Sequence of chain 1.A:
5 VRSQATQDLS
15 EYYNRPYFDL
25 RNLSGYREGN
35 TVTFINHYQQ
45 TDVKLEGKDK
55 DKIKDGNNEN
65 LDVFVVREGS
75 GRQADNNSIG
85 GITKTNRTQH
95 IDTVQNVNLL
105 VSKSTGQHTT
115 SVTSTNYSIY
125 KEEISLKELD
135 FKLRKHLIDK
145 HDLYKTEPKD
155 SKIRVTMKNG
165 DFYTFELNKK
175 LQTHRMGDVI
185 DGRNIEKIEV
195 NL

Binding-site contacts:
Ligand atom C8 contacts residue ARG179 of chain 1.A at 3.9 Å.
Ligand atom O3 contacts residue LYS173 of chain 1.A at 3.5 Å (salt-bridge).
Ligand atom C4 contacts residue GLU170 of chain 1.A at 4.0 Å.
Ligand atom C9 contacts residue TYR167 of chain 1.A at 3.9 Å (hydrophobic).
Ligand atom O5 contacts residue GLN176 of chain 1.A at 3.7 Å.
Ligand atom C7 contacts residue TYR167 of chain 1.A at 3.7 Å (hydrophobic).
Ligand atom C6 contacts residue PHE166 of chain 1.A at 3.6 Å (hydrophobic).
Ligand atom C9 contacts residue ASP182 of chain 1.A at 3.4 Å.
Ligand atom C9 contacts residue LEU130 of chain 1.A at 3.9 Å (hydrophobic).
Ligand atom O6 contacts residue ARG179 of chain 1.A at 3.6 Å.
Ligand atom O1B contacts residue PHE166 of chain 1.A at 3.4 Å.
Ligand atom O1A contacts residue ARG179 of chain 1.A at 3.5 Å (salt-bridge).
Ligand atom C10 contacts residue PHE166 of chain 1.A at 3.9 Å (hydrophobic).
Ligand atom O6 contacts residue ARG179 of chain 1.A at 4.0 Å.
Ligand atom O8 contacts residue TYR167 of chain 1.A at 3.4 Å.
Ligand atom O9 contacts residue ARG179 of chain 1.A at 2.9 Å (salt-bridge).
Ligand atom N5 contacts residue PHE166 of chain 1.A at 2.9 Å (h-bond).
Ligand atom C6 contacts residue HIS178 of chain 1.A at 3.7 Å.
Ligand atom O6 contacts residue GLN176 of chain 1.A at 3.0 Å (h-bond).
Ligand atom O1A contacts residue TYR167 of chain 1.A at 3.5 Å.
Ligand atom C8 contacts residue TYR167 of chain 1.A at 3.8 Å (hydrophobic).
Ligand atom C5 contacts residue ARG179 of chain 1.A at 3.8 Å.
Ligand atom O8 contacts residue ARG179 of chain 1.A at 2.8 Å (salt-bridge).
Ligand atom O10 contacts residue TYR167 of chain 1.A at 4.0 Å.
Ligand atom C4 contacts residue PHE166 of chain 1.A at 3.4 Å (hydrophobic).
Ligand atom C5 contacts residue PHE166 of chain 1.A at 3.5 Å (hydrophobic).
Ligand atom C3 contacts residue GLU170 of chain 1.A at 3.5 Å.
Ligand atom O3 contacts residue GLU170 of chain 1.A at 2.7 Å (salt-bridge).
Ligand atom C9 contacts residue ARG179 of chain 1.A at 4.0 Å.
Ligand atom C1 contacts residue THR168 of chain 1.A at 3.5 Å.
Ligand atom O6 contacts residue HIS178 of chain 1.A at 2.8 Å (h-bond).
Ligand atom O10 contacts residue ASP165 of chain 1.A at 3.7 Å.
Ligand atom O5 contacts residue HIS178 of chain 1.A at 3.3 Å (h-bond).
Ligand atom O9 contacts residue LEU130 of chain 1.A at 3.4 Å.
Ligand atom O9 contacts residue ASP182 of chain 1.A at 2.7 Å (salt-bridge).
Ligand atom O6 contacts residue GLU170 of chain 1.A at 2.9 Å (salt-bridge).
Ligand atom O1B contacts residue THR168 of chain 1.A at 2.6 Å (h-bond).
Ligand atom O3 contacts residue GLN176 of chain 1.A at 3.8 Å.
Ligand atom O1A contacts residue THR168 of chain 1.A at 2.8 Å (h-bond).
Ligand atom C6 contacts residue GLU170 of chain 1.A at 3.3 Å.

The protein below binds the small molecule below.
Small molecule (SMILES): CC(=O)N[C@@H]1[C@@H](O[C@@H]2O[C@@H](C)[C@@H](O)[C@@H](O)[C@@H]2O)[C@H](O[C@@H]2O[C@H](CO)[C@H](O)[C@H](O[C@]3(C(=O)O)C[C@H](O)[C@@H](NC(C)=O)[C@H]([C@H](O)[C@H](O)CO)O3)[C@H]2O)[C@@H](CO)O[C@@H]1O